Sequence of chain 1.A:
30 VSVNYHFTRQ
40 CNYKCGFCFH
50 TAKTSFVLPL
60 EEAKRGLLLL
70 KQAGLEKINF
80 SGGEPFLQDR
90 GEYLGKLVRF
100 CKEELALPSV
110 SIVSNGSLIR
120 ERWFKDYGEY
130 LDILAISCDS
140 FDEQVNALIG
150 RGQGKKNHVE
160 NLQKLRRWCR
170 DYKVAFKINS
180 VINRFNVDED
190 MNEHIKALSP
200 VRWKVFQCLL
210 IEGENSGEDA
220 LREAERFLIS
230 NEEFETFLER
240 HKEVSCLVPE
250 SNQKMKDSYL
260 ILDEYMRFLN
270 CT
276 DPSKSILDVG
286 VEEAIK

The small molecule below binds the protein below.
Small molecule (SMILES): CSCC[C@H](N)C(=O)O

Binding-site contacts:
Ligand atom N contacts residue GLU83 of chain 1.A at 3.5 Å (salt-bridge).
Ligand atom C contacts residue 5AD1 of chain 1.D at 4.0 Å.
Ligand atom C contacts residue ASN114 of chain 1.A at 3.8 Å.
Ligand atom CG contacts residue SF41 of chain 1.C at 3.5 Å.
Ligand atom OXT contacts residue ASN114 of chain 1.A at 3.5 Å (h-bond).
Ligand atom C contacts residue ARG150 of chain 1.A at 3.9 Å.
Ligand atom OXT contacts residue SER136 of chain 1.A at 2.4 Å (h-bond).
Ligand atom SD contacts residue SF41 of chain 1.C at 2.7 Å.
Ligand atom OXT contacts residue SER113 of chain 1.A at 3.2 Å.
Ligand atom O contacts residue SER136 of chain 1.A at 3.5 Å (h-bond).
Ligand atom CB contacts residue VAL112 of chain 1.A at 3.6 Å (hydrophobic).
Ligand atom CA contacts residue GLY82 of chain 1.A at 3.5 Å.
Ligand atom CG contacts residue SER80 of chain 1.A at 3.4 Å.
Ligand atom CA contacts residue ASN114 of chain 1.A at 3.9 Å.
Ligand atom OXT contacts residue VAL112 of chain 1.A at 3.4 Å.
Ligand atom O contacts residue SF41 of chain 1.C at 2.3 Å.
Ligand atom CE contacts residue PHE48 of chain 1.A at 4.0 Å (hydrophobic).
Ligand atom CA contacts residue GLU83 of chain 1.A at 3.8 Å.
Ligand atom CB contacts residue SF41 of chain 1.C at 3.8 Å.
Ligand atom C contacts residue SF41 of chain 1.C at 3.0 Å.
Ligand atom CA contacts residue SF41 of chain 1.C at 3.1 Å.
Ligand atom O contacts residue ARG150 of chain 1.A at 2.9 Å (salt-bridge).
Ligand atom C contacts residue SER113 of chain 1.A at 3.8 Å.
Ligand atom N contacts residue SF41 of chain 1.C at 2.4 Å.
Ligand atom CE contacts residue SF41 of chain 1.C at 3.6 Å.
Ligand atom OXT contacts residue 5AD1 of chain 1.D at 3.8 Å.
Ligand atom SD contacts residue 5AD1 of chain 1.D at 3.5 Å.
Ligand atom CE contacts residue 5AD1 of chain 1.D at 4.1 Å.
Ligand atom CE contacts residue HIS49 of chain 1.A at 3.8 Å.
Ligand atom CA contacts residue SER113 of chain 1.A at 4.0 Å.
Ligand atom CG contacts residue GLY82 of chain 1.A at 3.2 Å.
Ligand atom C contacts residue SER136 of chain 1.A at 3.4 Å.
Ligand atom O contacts residue 5AD1 of chain 1.D at 3.8 Å.
Ligand atom CB contacts residue GLY82 of chain 1.A at 3.4 Å.
Ligand atom CB contacts residue GLY81 of chain 1.A at 4.1 Å.
Ligand atom CA contacts residue VAL112 of chain 1.A at 3.8 Å (hydrophobic).
Ligand atom CG contacts residue GLY81 of chain 1.A at 3.4 Å.
Ligand atom N contacts residue GLY82 of chain 1.A at 2.9 Å (h-bond).
Ligand atom CB contacts residue SER80 of chain 1.A at 3.5 Å.
Ligand atom CE contacts residue GLY81 of chain 1.A at 3.5 Å.